Binding-site contacts:
Ligand atom C8 contacts residue GLU194 of chain 1.A at 3.7 Å.
Ligand atom C4 contacts residue TRP212 of chain 1.A at 3.6 Å (hydrophobic).
Ligand atom C12 contacts residue GLY174 of chain 1.A at 3.1 Å.
Ligand atom C10 contacts residue TYR179 of chain 1.A at 3.6 Å (hydrophobic).
Ligand atom N1 contacts residue NI1 of chain 1.C at 2.3 Å (h-bond).
Ligand atom C6 contacts residue NI1 of chain 1.C at 3.2 Å.
Ligand atom C4 contacts residue NI1 of chain 1.C at 3.2 Å.
Ligand atom C1 contacts residue TYR136 of chain 1.A at 3.3 Å (hydrophobic).
Ligand atom O2 contacts residue TYR136 of chain 1.A at 2.5 Å (h-bond).
Ligand atom N2 contacts residue GLU194 of chain 1.A at 3.1 Å (salt-bridge).
Ligand atom C3 contacts residue PHE189 of chain 1.A at 3.4 Å (hydrophobic).
Ligand atom C2 contacts residue PHE189 of chain 1.A at 3.7 Å (hydrophobic).
Ligand atom C7 contacts residue GLU194 of chain 1.A at 3.1 Å.
Ligand atom N2 contacts residue HIS192 of chain 1.A at 3.3 Å (h-bond).
Ligand atom C7 contacts residue NI1 of chain 1.C at 2.9 Å.
Ligand atom C5 contacts residue NI1 of chain 1.C at 3.2 Å.
Ligand atom C13 contacts residue GLU194 of chain 1.A at 3.3 Å.
Ligand atom O1 contacts residue TYR136 of chain 1.A at 3.4 Å (h-bond).
Ligand atom C12 contacts residue ASN294 of chain 1.A at 3.9 Å.
Ligand atom O2 contacts residue TYR181 of chain 1.A at 3.5 Å.
Ligand atom C5 contacts residue HIS192 of chain 1.A at 3.7 Å.
Ligand atom O1 contacts residue ASN202 of chain 1.A at 3.6 Å.
Ligand atom C11 contacts residue TYR179 of chain 1.A at 3.6 Å (hydrophobic).
Ligand atom C9 contacts residue SER292 of chain 1.A at 2.9 Å.
Ligand atom C1 contacts residue PHE189 of chain 1.A at 3.7 Å (hydrophobic).
Ligand atom C6 contacts residue HIS192 of chain 1.A at 3.4 Å.
Ligand atom N1 contacts residue HIS192 of chain 1.A at 3.3 Å (h-bond).
Ligand atom C11 contacts residue GLY174 of chain 1.A at 3.0 Å.
Ligand atom N1 contacts residue HIS280 of chain 1.A at 3.7 Å.
Ligand atom C13 contacts residue ASN294 of chain 1.A at 3.6 Å.
Ligand atom C10 contacts residue SER292 of chain 1.A at 3.1 Å.
Ligand atom C8 contacts residue SER292 of chain 1.A at 3.8 Å.
Ligand atom O1 contacts residue LYS210 of chain 1.A at 2.8 Å (salt-bridge).
Ligand atom C4 contacts residue PHE189 of chain 1.A at 3.5 Å (hydrophobic).
Ligand atom O2 contacts residue PHE189 of chain 1.A at 3.9 Å.
Ligand atom C9 contacts residue TYR181 of chain 1.A at 3.1 Å (hydrophobic).
Ligand atom C4 contacts residue HIS280 of chain 1.A at 3.8 Å.
Ligand atom C10 contacts residue TYR181 of chain 1.A at 3.0 Å (hydrophobic).
Ligand atom C3 contacts residue TRP212 of chain 1.A at 3.8 Å (hydrophobic).
Ligand atom N2 contacts residue NI1 of chain 1.C at 2.4 Å (h-bond).

Sequence of chain 1.A:
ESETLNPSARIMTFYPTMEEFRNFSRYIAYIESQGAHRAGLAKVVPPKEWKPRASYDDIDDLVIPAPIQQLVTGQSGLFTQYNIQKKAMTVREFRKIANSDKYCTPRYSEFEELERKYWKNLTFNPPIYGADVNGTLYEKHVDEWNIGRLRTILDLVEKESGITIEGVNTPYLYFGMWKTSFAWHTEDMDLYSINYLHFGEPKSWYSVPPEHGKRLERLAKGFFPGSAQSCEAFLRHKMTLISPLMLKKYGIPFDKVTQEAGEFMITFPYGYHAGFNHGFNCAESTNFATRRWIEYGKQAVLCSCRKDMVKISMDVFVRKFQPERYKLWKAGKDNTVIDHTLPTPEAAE

The small molecule below binds the protein below.
Small molecule (SMILES): O=C(O)c1ccnc(CNCc2ccccc2)c1